The protein below binds the small molecule below.
Small molecule (SMILES): CC(=O)N[C@H]1[C@H](O[C@H]2[C@H](O)[C@@H](NC(C)=O)CO[C@@H]2CO)O[C@H](CO)[C@@H](O)[C@@H]1O

Binding-site contacts:
Ligand atom C4 contacts residue ASN719 of chain 1.B at 4.2 Å.
Ligand atom C2 contacts residue LYS519 of chain 1.B at 4.0 Å.
Ligand atom C7 contacts residue LYS519 of chain 1.B at 3.6 Å.
Ligand atom C2 contacts residue ASN719 of chain 1.B at 2.4 Å.
Ligand atom N2 contacts residue ASN719 of chain 1.B at 3.1 Å (h-bond).
Ligand atom O5 contacts residue LYS516 of chain 1.B at 3.9 Å.
Ligand atom O7 contacts residue ASN719 of chain 1.B at 4.2 Å.
Ligand atom C7 contacts residue ASN719 of chain 1.B at 3.8 Å.
Ligand atom C1 contacts residue ASN719 of chain 1.B at 1.4 Å.
Ligand atom O7 contacts residue LYS519 of chain 1.B at 4.3 Å.
Ligand atom C1 contacts residue LYS519 of chain 1.B at 4.1 Å.
Ligand atom C8 contacts residue LYS519 of chain 1.B at 3.6 Å.
Ligand atom C5 contacts residue ASN719 of chain 1.B at 3.6 Å.
Ligand atom O5 contacts residue ASN719 of chain 1.B at 2.3 Å (h-bond).
Ligand atom C1 contacts residue LYS516 of chain 1.B at 4.4 Å.
Ligand atom O3 contacts residue ASN719 of chain 1.B at 3.5 Å (h-bond).
Ligand atom C3 contacts residue ASN719 of chain 1.B at 3.5 Å.
Ligand atom N2 contacts residue LYS519 of chain 1.B at 3.3 Å (salt-bridge).
Ligand atom O3 contacts residue PRO718 of chain 1.B at 4.1 Å.

Sequence of chain 1.B:
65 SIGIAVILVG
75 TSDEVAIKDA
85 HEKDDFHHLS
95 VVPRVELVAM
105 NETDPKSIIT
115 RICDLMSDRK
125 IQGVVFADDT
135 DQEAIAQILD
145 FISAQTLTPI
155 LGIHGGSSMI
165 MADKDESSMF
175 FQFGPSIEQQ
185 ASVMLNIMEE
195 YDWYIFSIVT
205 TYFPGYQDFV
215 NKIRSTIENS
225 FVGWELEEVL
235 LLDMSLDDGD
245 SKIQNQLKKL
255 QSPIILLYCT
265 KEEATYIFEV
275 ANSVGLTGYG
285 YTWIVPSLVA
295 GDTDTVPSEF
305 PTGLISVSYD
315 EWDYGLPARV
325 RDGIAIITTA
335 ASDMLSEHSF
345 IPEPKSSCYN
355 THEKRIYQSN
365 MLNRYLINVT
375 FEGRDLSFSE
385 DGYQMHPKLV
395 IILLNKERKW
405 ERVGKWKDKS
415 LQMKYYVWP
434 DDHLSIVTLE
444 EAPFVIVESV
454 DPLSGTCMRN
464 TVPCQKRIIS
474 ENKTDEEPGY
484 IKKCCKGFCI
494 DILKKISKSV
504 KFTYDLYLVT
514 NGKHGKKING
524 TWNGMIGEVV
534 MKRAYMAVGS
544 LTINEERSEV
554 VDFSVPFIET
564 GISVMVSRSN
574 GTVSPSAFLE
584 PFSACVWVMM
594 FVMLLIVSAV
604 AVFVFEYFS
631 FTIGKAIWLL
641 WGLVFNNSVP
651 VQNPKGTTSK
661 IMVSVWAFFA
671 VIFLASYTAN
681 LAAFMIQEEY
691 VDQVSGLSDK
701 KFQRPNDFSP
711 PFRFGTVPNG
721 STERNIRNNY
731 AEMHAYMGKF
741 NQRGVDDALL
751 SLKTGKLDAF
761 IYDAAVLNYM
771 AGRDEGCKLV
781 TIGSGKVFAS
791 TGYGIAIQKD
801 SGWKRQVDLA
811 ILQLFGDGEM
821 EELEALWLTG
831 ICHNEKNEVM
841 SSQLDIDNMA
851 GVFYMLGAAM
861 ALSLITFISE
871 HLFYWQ